Sequence of chain 2.A:
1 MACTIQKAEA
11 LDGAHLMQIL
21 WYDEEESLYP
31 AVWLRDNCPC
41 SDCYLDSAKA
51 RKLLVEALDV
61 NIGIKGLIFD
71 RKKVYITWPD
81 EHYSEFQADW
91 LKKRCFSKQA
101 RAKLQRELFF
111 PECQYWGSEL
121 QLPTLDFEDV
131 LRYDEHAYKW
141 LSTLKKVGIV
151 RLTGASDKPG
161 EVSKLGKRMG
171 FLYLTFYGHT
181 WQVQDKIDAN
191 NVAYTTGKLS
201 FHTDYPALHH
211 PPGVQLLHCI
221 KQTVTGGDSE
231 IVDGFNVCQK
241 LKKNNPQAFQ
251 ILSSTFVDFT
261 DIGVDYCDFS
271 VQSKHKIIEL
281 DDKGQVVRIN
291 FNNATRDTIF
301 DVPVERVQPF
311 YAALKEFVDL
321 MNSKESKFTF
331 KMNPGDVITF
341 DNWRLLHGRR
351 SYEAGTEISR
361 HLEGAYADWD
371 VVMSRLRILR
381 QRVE

This small molecule binds to this protein.
Small molecule (SMILES): NCCCCCCN

Binding-site contacts:
Ligand atom N2 contacts residue ILE68 of chain 2.A at 4.5 Å.
Ligand atom C6 contacts residue TYR75 of chain 2.A at 3.6 Å (hydrophobic).
Ligand atom C2 contacts residue TYR83 of chain 2.A at 3.4 Å (hydrophobic).
Ligand atom C6 contacts residue ILE68 of chain 2.A at 3.6 Å (hydrophobic).
Ligand atom C4 contacts residue TYR75 of chain 2.A at 4.3 Å (hydrophobic).
Ligand atom C5 contacts residue TYR75 of chain 2.A at 3.8 Å (hydrophobic).
Ligand atom N2 contacts residue TYR75 of chain 2.A at 3.4 Å.
Ligand atom C1 contacts residue TYR83 of chain 2.A at 3.7 Å (hydrophobic).
Ligand atom C4 contacts residue TYR83 of chain 2.A at 3.2 Å (hydrophobic).
Ligand atom C3 contacts residue TYR83 of chain 2.A at 3.1 Å (hydrophobic).
Ligand atom N1 contacts residue TYR83 of chain 2.A at 4.0 Å.
Ligand atom C5 contacts residue TYR83 of chain 2.A at 3.7 Å (hydrophobic).